Binding-site contacts:
Ligand atom C5 contacts residue TYR133 of chain 1.I at 4.0 Å (hydrophobic).
Ligand atom C3 contacts residue TYR133 of chain 1.I at 3.8 Å (hydrophobic).
Ligand atom N2 contacts residue TYR133 of chain 1.I at 4.0 Å.
Ligand atom C1 contacts residue ASN116 of chain 1.I at 1.4 Å.
Ligand atom C4 contacts residue TYR133 of chain 1.I at 4.3 Å (hydrophobic).
Ligand atom C2 contacts residue TYR133 of chain 1.I at 4.3 Å (hydrophobic).
Ligand atom N2 contacts residue ASN116 of chain 1.I at 2.9 Å (h-bond).
Ligand atom C2 contacts residue ASN116 of chain 1.I at 2.3 Å.
Ligand atom O7 contacts residue ASN116 of chain 1.I at 3.5 Å (h-bond).
Ligand atom C8 contacts residue LEU135 of chain 1.I at 4.1 Å (hydrophobic).
Ligand atom C8 contacts residue ASN116 of chain 1.I at 3.6 Å.
Ligand atom C1 contacts residue TYR133 of chain 1.I at 4.0 Å (hydrophobic).
Ligand atom O5 contacts residue ASN116 of chain 1.I at 2.3 Å (h-bond).
Ligand atom C3 contacts residue ASN116 of chain 1.I at 3.7 Å.
Ligand atom O4 contacts residue TYR133 of chain 1.I at 4.1 Å.
Ligand atom C4 contacts residue ASN116 of chain 1.I at 4.1 Å.
Ligand atom O3 contacts residue TYR133 of chain 1.I at 4.4 Å.
Ligand atom C5 contacts residue ASN116 of chain 1.I at 3.6 Å.
Ligand atom O6 contacts residue TYR133 of chain 1.I at 4.3 Å.
Ligand atom C7 contacts residue ASN116 of chain 1.I at 3.3 Å.

Sequence of chain 1.I:
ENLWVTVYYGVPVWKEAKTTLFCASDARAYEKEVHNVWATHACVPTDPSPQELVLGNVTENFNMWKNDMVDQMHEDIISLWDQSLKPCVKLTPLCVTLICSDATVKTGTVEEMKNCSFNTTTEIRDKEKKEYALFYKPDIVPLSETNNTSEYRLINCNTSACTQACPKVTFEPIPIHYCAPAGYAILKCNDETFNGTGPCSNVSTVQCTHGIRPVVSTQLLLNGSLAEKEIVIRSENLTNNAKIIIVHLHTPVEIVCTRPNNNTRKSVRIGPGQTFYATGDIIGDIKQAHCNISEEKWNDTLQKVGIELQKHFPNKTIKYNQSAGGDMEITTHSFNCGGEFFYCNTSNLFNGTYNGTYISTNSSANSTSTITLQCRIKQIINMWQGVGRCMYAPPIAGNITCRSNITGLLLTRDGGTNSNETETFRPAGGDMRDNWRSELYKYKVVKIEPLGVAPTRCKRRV

A small-molecule ligand and the protein it binds are described below.
Small molecule (SMILES): CC(=O)N[C@@H]1[C@@H](O)[C@H](O)[C@@H](CO)O[C@H]1O